Sequence of chain 1.A:
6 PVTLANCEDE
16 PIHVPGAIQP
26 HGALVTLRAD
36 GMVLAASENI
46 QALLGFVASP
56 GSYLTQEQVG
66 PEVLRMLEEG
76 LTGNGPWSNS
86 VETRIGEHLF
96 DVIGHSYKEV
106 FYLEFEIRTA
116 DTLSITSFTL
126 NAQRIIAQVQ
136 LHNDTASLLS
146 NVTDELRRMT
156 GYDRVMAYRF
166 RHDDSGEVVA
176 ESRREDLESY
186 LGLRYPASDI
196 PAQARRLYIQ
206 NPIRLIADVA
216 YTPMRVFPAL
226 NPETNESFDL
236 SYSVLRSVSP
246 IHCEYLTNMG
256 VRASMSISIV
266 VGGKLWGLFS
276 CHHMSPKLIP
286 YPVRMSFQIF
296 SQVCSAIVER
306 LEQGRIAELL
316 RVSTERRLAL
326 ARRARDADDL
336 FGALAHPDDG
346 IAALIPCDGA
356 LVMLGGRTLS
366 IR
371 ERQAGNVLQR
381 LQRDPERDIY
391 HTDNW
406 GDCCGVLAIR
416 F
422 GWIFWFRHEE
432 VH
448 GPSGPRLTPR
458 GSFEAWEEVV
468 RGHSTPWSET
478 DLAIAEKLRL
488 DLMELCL

Binding-site contacts:
Ligand atom O1A contacts residue HIS277 of chain 1.A at 3.4 Å.
Ligand atom C1D contacts residue ASP194 of chain 1.A at 3.5 Å.
Ligand atom OB contacts residue TYR190 of chain 1.A at 3.6 Å.
Ligand atom CBC contacts residue SER193 of chain 1.A at 3.6 Å.
Ligand atom O2D contacts residue TYR203 of chain 1.A at 3.3 Å (h-bond).
Ligand atom CMC contacts residue SER193 of chain 1.A at 3.4 Å.
Ligand atom OB contacts residue TYR250 of chain 1.A at 3.3 Å (h-bond).
Ligand atom O2A contacts residue TYR163 of chain 1.A at 3.0 Å.
Ligand atom O2D contacts residue ARG209 of chain 1.A at 2.8 Å (salt-bridge).
Ligand atom NA contacts residue ILE195 of chain 1.A at 3.5 Å.
Ligand atom C4C contacts residue ASP194 of chain 1.A at 3.1 Å.
Ligand atom CBA contacts residue TYR203 of chain 1.A at 3.4 Å (hydrophobic).
Ligand atom C4B contacts residue TYR250 of chain 1.A at 3.1 Å (hydrophobic).
Ligand atom C3B contacts residue TYR250 of chain 1.A at 3.5 Å (hydrophobic).
Ligand atom NA contacts residue ASP194 of chain 1.A at 3.2 Å (salt-bridge).
Ligand atom CAA contacts residue ILE195 of chain 1.A at 3.5 Å (hydrophobic).
Ligand atom CAC contacts residue CYS12 of chain 1.A at 2.8 Å (hydrophobic).
Ligand atom OC contacts residue TYR250 of chain 1.A at 3.2 Å.
Ligand atom ND contacts residue ASP194 of chain 1.A at 2.9 Å (salt-bridge).
Ligand atom CHB contacts residue ASP194 of chain 1.A at 3.3 Å.
Ligand atom CAC contacts residue PRO196 of chain 1.A at 3.5 Å (hydrophobic).
Ligand atom OC contacts residue ASP194 of chain 1.A at 3.4 Å.
Ligand atom NB contacts residue TYR250 of chain 1.A at 3.2 Å (h-bond).
Ligand atom C3A contacts residue ILE195 of chain 1.A at 3.4 Å (hydrophobic).
Ligand atom C1C contacts residue ASP194 of chain 1.A at 3.2 Å.
Ligand atom C1B contacts residue ASP194 of chain 1.A at 3.4 Å.
Ligand atom O2A contacts residue SER275 of chain 1.A at 2.8 Å (h-bond).
Ligand atom CGA contacts residue SER275 of chain 1.A at 2.9 Å.
Ligand atom NC contacts residue ASP194 of chain 1.A at 2.9 Å (salt-bridge).
Ligand atom C2A contacts residue ILE195 of chain 1.A at 3.1 Å (hydrophobic).
Ligand atom O1D contacts residue ARG209 of chain 1.A at 2.6 Å (salt-bridge).
Ligand atom CBC contacts residue CYS12 of chain 1.A at 1.7 Å (hydrophobic).
Ligand atom CGD contacts residue ARG209 of chain 1.A at 3.0 Å.
Ligand atom C1A contacts residue ILE195 of chain 1.A at 3.4 Å (hydrophobic).
Ligand atom CMA contacts residue TYR190 of chain 1.A at 3.4 Å (hydrophobic).
Ligand atom NB contacts residue TYR190 of chain 1.A at 3.2 Å.
Ligand atom CMA contacts residue TYR163 of chain 1.A at 3.5 Å (hydrophobic).
Ligand atom O1A contacts residue SER275 of chain 1.A at 3.0 Å (h-bond).
Ligand atom CBB contacts residue PRO456 of chain 1.A at 3.6 Å (hydrophobic).
Ligand atom NB contacts residue ASP194 of chain 1.A at 2.8 Å (salt-bridge).

This protein binds this small molecule.
Small molecule (SMILES): C=CC1=C(C)/C(=C/c2[nH]c(/C=C3\N=C(/C=C4\NC(=O)C(C)=C4C=C)C(C)=C3CCC(=O)O)c(CCC(=O)O)c2C)NC1=O